Binding-site contacts:
Ligand atom C5 contacts residue ASN207 of chain 1.B at 3.7 Å.
Ligand atom O5 contacts residue THR209 of chain 1.B at 4.4 Å.
Ligand atom C7 contacts residue ASN207 of chain 1.B at 4.1 Å.
Ligand atom C4 contacts residue ASN207 of chain 1.B at 4.2 Å.
Ligand atom O5 contacts residue ASN207 of chain 1.B at 2.4 Å (h-bond).
Ligand atom C2 contacts residue ASN207 of chain 1.B at 2.5 Å.
Ligand atom C6 contacts residue SER247 of chain 1.B at 4.1 Å.
Ligand atom C6 contacts residue THR209 of chain 1.B at 4.2 Å.
Ligand atom C6 contacts residue NAG1 of chain 1.S at 4.0 Å.
Ligand atom O6 contacts residue NAG1 of chain 1.S at 4.2 Å.
Ligand atom C1 contacts residue ASN207 of chain 1.B at 1.4 Å.
Ligand atom C3 contacts residue ASN207 of chain 1.B at 3.8 Å.
Ligand atom O6 contacts residue THR209 of chain 1.B at 3.3 Å (h-bond).
Ligand atom O4 contacts residue NAG1 of chain 1.S at 3.7 Å.
Ligand atom N2 contacts residue ASN207 of chain 1.B at 2.9 Å (h-bond).

This protein binds this small molecule.
Small molecule (SMILES): CC(=O)N[C@@H]1[C@@H](O)[C@H](O)[C@@H](CO)O[C@H]1O

Sequence of chain 1.B:
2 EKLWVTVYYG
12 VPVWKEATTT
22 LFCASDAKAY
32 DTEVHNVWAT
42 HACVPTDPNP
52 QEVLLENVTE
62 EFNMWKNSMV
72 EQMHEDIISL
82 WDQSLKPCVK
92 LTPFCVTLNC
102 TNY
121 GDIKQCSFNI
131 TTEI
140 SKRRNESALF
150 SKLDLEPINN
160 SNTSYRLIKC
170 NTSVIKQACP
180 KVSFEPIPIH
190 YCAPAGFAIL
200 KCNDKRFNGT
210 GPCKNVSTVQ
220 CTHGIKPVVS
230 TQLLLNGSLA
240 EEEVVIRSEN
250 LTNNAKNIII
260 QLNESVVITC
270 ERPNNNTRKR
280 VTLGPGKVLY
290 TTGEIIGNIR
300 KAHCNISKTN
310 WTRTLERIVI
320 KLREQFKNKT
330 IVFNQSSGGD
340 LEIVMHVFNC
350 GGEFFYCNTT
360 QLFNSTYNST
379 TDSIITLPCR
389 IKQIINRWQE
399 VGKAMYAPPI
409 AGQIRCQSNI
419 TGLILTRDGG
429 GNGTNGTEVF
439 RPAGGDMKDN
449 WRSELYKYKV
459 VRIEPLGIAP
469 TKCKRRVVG